Sequence of chain 1.C:
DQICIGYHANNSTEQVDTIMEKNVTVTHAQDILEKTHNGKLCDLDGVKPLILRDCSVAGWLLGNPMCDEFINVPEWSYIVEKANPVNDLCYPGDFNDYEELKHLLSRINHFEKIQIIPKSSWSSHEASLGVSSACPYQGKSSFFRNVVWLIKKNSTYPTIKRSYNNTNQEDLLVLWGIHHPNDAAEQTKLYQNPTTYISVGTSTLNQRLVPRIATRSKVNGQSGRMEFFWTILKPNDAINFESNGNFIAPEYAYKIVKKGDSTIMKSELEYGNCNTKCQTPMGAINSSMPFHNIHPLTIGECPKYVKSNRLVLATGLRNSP

This protein binds this small molecule.
Small molecule (SMILES): CC(=O)N[C@@H]1[C@@H](O)[C@H](O[C@H]2O[C@H](CO)[C@H](O)[C@H](O[C@]3(C(=O)O)C[C@H](O)[C@@H](NC(C)=O)[C@H]([C@H](O)[C@H](O)CO)O3)[C@H]2O)[C@@H](COS(=O)(=O)O)O[C@H]1O

Binding-site contacts:
Ligand atom O8 contacts residue TYR91 of chain 1.C at 2.9 Å (h-bond).
Ligand atom C5 contacts residue VAL131 of chain 1.C at 4.0 Å (hydrophobic).
Ligand atom O7 contacts residue GLU186 of chain 1.C at 3.7 Å.
Ligand atom C7 contacts residue TRP149 of chain 1.C at 4.0 Å (hydrophobic).
Ligand atom O9 contacts residue HIS179 of chain 1.C at 3.3 Å (h-bond).
Ligand atom C10 contacts residue LEU190 of chain 1.C at 4.0 Å (hydrophobic).
Ligand atom O1B contacts residue GLN222 of chain 1.C at 3.7 Å.
Ligand atom C1 contacts residue SER133 of chain 1.C at 3.7 Å.
Ligand atom O1B contacts residue SER133 of chain 1.C at 2.8 Å (h-bond).
Ligand atom C10 contacts residue VAL131 of chain 1.C at 3.7 Å (hydrophobic).
Ligand atom O7A contacts residue LYS189 of chain 1.C at 3.0 Å (salt-bridge).
Ligand atom O1A contacts residue SER132 of chain 1.C at 2.6 Å (h-bond).
Ligand atom C9 contacts residue HIS179 of chain 1.C at 3.4 Å.
Ligand atom C11 contacts residue LEU129 of chain 1.C at 3.4 Å (hydrophobic).
Ligand atom C8 contacts residue TYR91 of chain 1.C at 3.6 Å (hydrophobic).
Ligand atom O8 contacts residue GLN222 of chain 1.C at 3.3 Å (h-bond).
Ligand atom O1B contacts residue SER132 of chain 1.C at 3.4 Å.
Ligand atom C11 contacts residue VAL131 of chain 1.C at 3.5 Å (hydrophobic).
Ligand atom O1A contacts residue GLN222 of chain 1.C at 3.0 Å (h-bond).
Ligand atom O6 contacts residue GLN222 of chain 1.C at 3.9 Å.
Ligand atom C4 contacts residue GLN222 of chain 1.C at 4.1 Å.
Ligand atom C6 contacts residue GLU186 of chain 1.C at 3.5 Å.
Ligand atom O9 contacts residue GLY224 of chain 1.C at 3.8 Å.
Ligand atom O10 contacts residue LEU190 of chain 1.C at 3.1 Å.
Ligand atom O1A contacts residue SER133 of chain 1.C at 3.8 Å.
Ligand atom O3 contacts residue GLN222 of chain 1.C at 3.5 Å (h-bond).
Ligand atom C1 contacts residue SER132 of chain 1.C at 3.5 Å.
Ligand atom C8 contacts residue GLU186 of chain 1.C at 3.9 Å.
Ligand atom C9 contacts residue GLU186 of chain 1.C at 3.5 Å.
Ligand atom C9 contacts residue TYR91 of chain 1.C at 3.2 Å (hydrophobic).
Ligand atom C10 contacts residue TRP149 of chain 1.C at 4.0 Å (hydrophobic).
Ligand atom O9 contacts residue TYR91 of chain 1.C at 3.0 Å (h-bond).
Ligand atom C4 contacts residue VAL131 of chain 1.C at 3.9 Å (hydrophobic).
Ligand atom N5 contacts residue VAL131 of chain 1.C at 3.0 Å (h-bond).
Ligand atom C11 contacts residue TRP149 of chain 1.C at 3.8 Å (hydrophobic).
Ligand atom C1 contacts residue GLN222 of chain 1.C at 3.3 Å.
Ligand atom O4 contacts residue GLN222 of chain 1.C at 2.9 Å (h-bond).
Ligand atom O9 contacts residue ASN182 of chain 1.C at 3.0 Å (h-bond).
Ligand atom O9 contacts residue GLU186 of chain 1.C at 2.9 Å (salt-bridge).
Ligand atom C2 contacts residue GLN222 of chain 1.C at 4.0 Å.